Binding-site contacts:
Ligand atom O contacts residue ILE11 of chain 1.A at 3.2 Å.
Ligand atom C contacts residue HIS68 of chain 1.A at 2.9 Å.
Ligand atom O contacts residue HIS68 of chain 1.A at 2.8 Å (h-bond).
Ligand atom OD2 contacts residue ARG36 of chain 1.A at 2.7 Å (salt-bridge).
Ligand atom OG contacts residue LYS70 of chain 1.A at 3.1 Å (salt-bridge).
Ligand atom CD1 contacts residue LYS70 of chain 1.A at 2.9 Å.
Ligand atom CE2 contacts residue VAL39 of chain 1.A at 3.1 Å (hydrophobic).
Ligand atom OH contacts residue THR6 of chain 1.A at 2.8 Å.
Ligand atom CD contacts residue SER9 of chain 1.A at 3.1 Å.
Ligand atom CD1 contacts residue THR6 of chain 1.A at 2.7 Å.
Ligand atom CB contacts residue SER9 of chain 1.A at 2.8 Å.
Ligand atom O contacts residue THR6 of chain 1.A at 2.6 Å (h-bond).
Ligand atom CZ contacts residue THR6 of chain 1.A at 2.9 Å.
Ligand atom CB contacts residue GLY37 of chain 1.A at 3.0 Å.
Ligand atom CB contacts residue LYS38 of chain 1.A at 3.0 Å.
Ligand atom OD1 contacts residue ARG36 of chain 1.A at 2.7 Å (salt-bridge).
Ligand atom OH contacts residue ILE11 of chain 1.A at 3.0 Å.
Ligand atom C contacts residue THR6 of chain 1.A at 3.1 Å.
Ligand atom CD2 contacts residue VAL39 of chain 1.A at 3.2 Å (hydrophobic).
Ligand atom CB contacts residue ARG72 of chain 1.A at 3.1 Å.
Ligand atom O contacts residue HIS68 of chain 1.A at 2.3 Å.
Ligand atom CB contacts residue ARG36 of chain 1.A at 3.1 Å.
Ligand atom OG contacts residue ARG36 of chain 1.A at 2.9 Å.
Ligand atom CB contacts residue HIS68 of chain 1.A at 2.9 Å.
Ligand atom CG contacts residue SER9 of chain 1.A at 2.7 Å.
Ligand atom OE1 contacts residue ARG36 of chain 1.A at 2.8 Å (salt-bridge).
Ligand atom N contacts residue LYS38 of chain 1.A at 2.8 Å (salt-bridge).
Ligand atom CD contacts residue VAL39 of chain 1.A at 3.1 Å (hydrophobic).
Ligand atom CE1 contacts residue THR6 of chain 1.A at 2.6 Å.
Ligand atom CA contacts residue THR6 of chain 1.A at 2.9 Å.
Ligand atom CE2 contacts residue ILE11 of chain 1.A at 3.1 Å (hydrophobic).
Ligand atom CE1 contacts residue ILE11 of chain 1.A at 2.9 Å (hydrophobic).
Ligand atom O contacts residue ARG36 of chain 1.A at 2.7 Å (salt-bridge).
Ligand atom CE2 contacts residue LEU42 of chain 1.A at 3.1 Å (hydrophobic).
Ligand atom O contacts residue LYS70 of chain 1.A at 3.0 Å (salt-bridge).
Ligand atom OH contacts residue THR5 of chain 1.A at 2.2 Å (h-bond).
Ligand atom CZ contacts residue ILE11 of chain 1.A at 2.8 Å (hydrophobic).
Ligand atom CG contacts residue VAL39 of chain 1.A at 3.0 Å (hydrophobic).
Ligand atom CD1 contacts residue ARG72 of chain 1.A at 2.8 Å.
Ligand atom CB contacts residue ARG36 of chain 1.A at 3.0 Å.

The small molecule below binds the protein below.
Small molecule (SMILES): CC(C)C[C@H](NC(=O)[C@H](CO)NC(=O)[C@H](CO)NC(=O)[C@H](CCC(=O)O)NC(=O)[C@H](Cc1ccc(O)cc1)NC(=O)[C@H](Cc1ccc(O)cc1)NC(=O)[C@H](CCCNC(N)=[NH2+])NC(=O)[C@@H](N)Cc1ccccc1)C(=O)N[C@@H](CCC(=O)O)C(=O)N1CCC[C@H]1C(=O)N[C@@H](Cc1c[nH]c2ccccc12)C(=O)N[C@@H](CC(=O)O)C(=O)N[C@H](C=O)CC(=O)O

Sequence of chain 1.A:
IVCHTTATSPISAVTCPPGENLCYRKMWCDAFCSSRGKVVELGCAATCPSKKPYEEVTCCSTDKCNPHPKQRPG